This small molecule binds to this protein.
Small molecule (SMILES): CC(C)CCC[C@@H](C)[C@H]1CC[C@H]2[C@@H]3CC=C4C[C@@H](OC(=O)CCC(=O)O)CC[C@]4(C)[C@H]3CC[C@]12C

Sequence of chain 1.C:
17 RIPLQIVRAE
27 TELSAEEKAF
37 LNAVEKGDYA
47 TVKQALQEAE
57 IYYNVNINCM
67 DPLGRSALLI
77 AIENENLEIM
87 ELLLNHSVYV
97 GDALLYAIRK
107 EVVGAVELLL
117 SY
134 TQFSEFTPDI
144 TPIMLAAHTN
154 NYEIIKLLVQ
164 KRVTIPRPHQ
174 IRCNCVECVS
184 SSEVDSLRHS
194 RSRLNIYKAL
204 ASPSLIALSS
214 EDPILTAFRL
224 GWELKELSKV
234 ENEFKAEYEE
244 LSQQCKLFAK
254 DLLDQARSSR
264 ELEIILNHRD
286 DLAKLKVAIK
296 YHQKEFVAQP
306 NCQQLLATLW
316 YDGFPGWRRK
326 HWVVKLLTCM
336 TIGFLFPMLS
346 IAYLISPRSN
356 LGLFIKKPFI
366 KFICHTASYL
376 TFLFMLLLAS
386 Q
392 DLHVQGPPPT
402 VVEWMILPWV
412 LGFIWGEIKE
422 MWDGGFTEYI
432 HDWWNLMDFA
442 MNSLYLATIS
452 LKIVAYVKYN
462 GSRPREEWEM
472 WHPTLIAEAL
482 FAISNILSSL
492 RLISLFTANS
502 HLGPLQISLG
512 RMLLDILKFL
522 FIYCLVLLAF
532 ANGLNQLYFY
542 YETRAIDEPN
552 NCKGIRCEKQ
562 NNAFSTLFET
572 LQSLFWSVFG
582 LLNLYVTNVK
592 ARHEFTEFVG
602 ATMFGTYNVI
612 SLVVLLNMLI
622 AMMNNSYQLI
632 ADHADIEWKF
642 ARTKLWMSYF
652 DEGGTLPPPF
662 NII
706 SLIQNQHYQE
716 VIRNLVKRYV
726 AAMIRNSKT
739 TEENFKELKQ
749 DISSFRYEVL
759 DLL

Binding-site contacts:
Ligand atom CAR contacts residue PHE367 of chain 1.D at 4.3 Å (hydrophobic).
Ligand atom CAC contacts residue LEU375 of chain 1.D at 4.1 Å (hydrophobic).
Ligand atom CAD contacts residue PHE367 of chain 1.D at 4.3 Å (hydrophobic).
Ligand atom OAG contacts residue ASN500 of chain 1.D at 3.1 Å (h-bond).
Ligand atom CAQ contacts residue LEU526 of chain 1.C at 3.9 Å (hydrophobic).
Ligand atom CAP contacts residue LEU526 of chain 1.C at 3.8 Å (hydrophobic).
Ligand atom CAL contacts residue TYR316 of chain 1.D at 4.3 Å (hydrophobic).
Ligand atom CAB contacts residue CYS525 of chain 1.C at 4.2 Å (hydrophobic).
Ligand atom OAH contacts residue PHE364 of chain 1.D at 3.2 Å.
Ligand atom CAQ contacts residue PHE497 of chain 1.D at 3.8 Å (hydrophobic).
Ligand atom CAX contacts residue ALA499 of chain 1.D at 3.7 Å (hydrophobic).
Ligand atom CAB contacts residue PHE522 of chain 1.C at 4.1 Å (hydrophobic).
Ligand atom OAF contacts residue PHE364 of chain 1.D at 4.2 Å.
Ligand atom CAZ contacts residue LEU496 of chain 1.D at 4.0 Å (hydrophobic).
Ligand atom CAL contacts residue ALA499 of chain 1.D at 4.0 Å (hydrophobic).
Ligand atom CAO contacts residue LEU493 of chain 1.D at 4.2 Å (hydrophobic).
Ligand atom CAP contacts residue LEU493 of chain 1.D at 4.3 Å (hydrophobic).
Ligand atom CAV contacts residue ASN500 of chain 1.D at 4.2 Å.
Ligand atom CAK contacts residue PHE497 of chain 1.D at 3.9 Å (hydrophobic).
Ligand atom CAN contacts residue LEU529 of chain 1.C at 4.0 Å (hydrophobic).
Ligand atom OAG contacts residue ALA499 of chain 1.D at 3.8 Å.
Ligand atom CAE contacts residue LEU493 of chain 1.D at 3.7 Å (hydrophobic).
Ligand atom CAU contacts residue LEU375 of chain 1.D at 4.3 Å (hydrophobic).
Ligand atom CAY contacts residue ALA499 of chain 1.D at 4.0 Å (hydrophobic).
Ligand atom CAV contacts residue ALA499 of chain 1.D at 4.0 Å (hydrophobic).
Ligand atom OAF contacts residue ALA499 of chain 1.D at 3.1 Å (h-bond).
Ligand atom CAE contacts residue LEU375 of chain 1.D at 3.5 Å (hydrophobic).
Ligand atom OAW contacts residue ALA499 of chain 1.D at 4.1 Å.
Ligand atom CAY contacts residue ASN500 of chain 1.D at 4.3 Å.
Ligand atom CAX contacts residue PHE364 of chain 1.D at 3.9 Å (hydrophobic).
Ligand atom CBA contacts residue CYS525 of chain 1.C at 4.1 Å (hydrophobic).
Ligand atom OAH contacts residue TRP315 of chain 1.D at 3.2 Å (h-bond).
Ligand atom CAX contacts residue TYR316 of chain 1.D at 4.2 Å (hydrophobic).
Ligand atom OAH contacts residue TYR316 of chain 1.D at 3.4 Å (h-bond).
Ligand atom CAI contacts residue LEU496 of chain 1.D at 3.3 Å (hydrophobic).
Ligand atom CAV contacts residue LEU496 of chain 1.D at 4.0 Å (hydrophobic).
Ligand atom CBB contacts residue LEU375 of chain 1.D at 3.9 Å (hydrophobic).
Ligand atom CBB contacts residue LEU493 of chain 1.D at 4.2 Å (hydrophobic).
Ligand atom CAD contacts residue THR371 of chain 1.D at 3.5 Å.
Ligand atom CBA contacts residue LEU526 of chain 1.C at 4.3 Å (hydrophobic).

Sequence of chain 1.D:
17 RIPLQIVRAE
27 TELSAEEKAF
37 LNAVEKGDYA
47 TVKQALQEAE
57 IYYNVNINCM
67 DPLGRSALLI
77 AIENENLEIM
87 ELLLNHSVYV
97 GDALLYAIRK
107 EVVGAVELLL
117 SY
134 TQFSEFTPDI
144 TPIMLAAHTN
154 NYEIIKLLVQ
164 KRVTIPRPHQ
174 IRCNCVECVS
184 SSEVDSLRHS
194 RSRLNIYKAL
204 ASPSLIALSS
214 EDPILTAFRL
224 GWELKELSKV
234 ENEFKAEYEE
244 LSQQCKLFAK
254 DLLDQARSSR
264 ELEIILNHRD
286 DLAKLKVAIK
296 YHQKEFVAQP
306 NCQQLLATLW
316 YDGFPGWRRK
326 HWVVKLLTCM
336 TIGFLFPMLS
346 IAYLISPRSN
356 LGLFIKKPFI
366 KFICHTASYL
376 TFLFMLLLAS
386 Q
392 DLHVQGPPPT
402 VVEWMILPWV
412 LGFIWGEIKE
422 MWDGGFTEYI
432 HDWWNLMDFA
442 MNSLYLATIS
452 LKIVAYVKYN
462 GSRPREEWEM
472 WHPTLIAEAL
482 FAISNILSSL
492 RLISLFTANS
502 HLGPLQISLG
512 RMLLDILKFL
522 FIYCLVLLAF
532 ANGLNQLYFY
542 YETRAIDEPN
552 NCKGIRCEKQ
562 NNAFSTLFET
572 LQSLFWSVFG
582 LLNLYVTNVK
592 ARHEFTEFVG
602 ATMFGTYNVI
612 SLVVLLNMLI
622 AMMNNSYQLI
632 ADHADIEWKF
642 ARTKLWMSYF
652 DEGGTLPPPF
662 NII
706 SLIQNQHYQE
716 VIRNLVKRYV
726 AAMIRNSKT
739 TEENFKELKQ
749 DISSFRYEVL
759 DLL